A protein and the small-molecule ligand that binds it are described below.
Small molecule (SMILES): O=P(O)(O)OC[C@H]1O[C@](O)(COP(=O)(O)O)[C@@H](O)[C@@H]1O

Sequence of chain 1.C:
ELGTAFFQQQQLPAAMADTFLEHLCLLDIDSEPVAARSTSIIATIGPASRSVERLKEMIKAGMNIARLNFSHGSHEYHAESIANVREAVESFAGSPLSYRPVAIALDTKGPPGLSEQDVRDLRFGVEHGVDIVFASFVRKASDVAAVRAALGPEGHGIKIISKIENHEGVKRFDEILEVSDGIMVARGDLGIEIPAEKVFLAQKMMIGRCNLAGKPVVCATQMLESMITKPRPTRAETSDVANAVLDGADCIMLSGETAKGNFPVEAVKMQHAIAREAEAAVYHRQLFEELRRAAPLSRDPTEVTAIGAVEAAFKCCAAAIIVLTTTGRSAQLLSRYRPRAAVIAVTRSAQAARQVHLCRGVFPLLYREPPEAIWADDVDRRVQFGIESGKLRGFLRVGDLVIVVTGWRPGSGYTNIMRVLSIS

Binding-site contacts:
Ligand atom C3 contacts residue GLY434 of chain 1.C at 3.4 Å.
Ligand atom O4 contacts residue GLY436 of chain 1.C at 3.7 Å.
Ligand atom O3 contacts residue TRP398 of chain 1.C at 3.7 Å.
Ligand atom O4 contacts residue GLY434 of chain 1.C at 2.6 Å (h-bond).
Ligand atom O4 contacts residue TYR437 of chain 1.C at 2.8 Å (h-bond).
Ligand atom O4 contacts residue THR438 of chain 1.C at 3.4 Å (h-bond).
Ligand atom C4 contacts residue THR438 of chain 1.C at 3.6 Å.
Ligand atom O5P contacts residue SER435 of chain 1.C at 2.8 Å (h-bond).
Ligand atom O3P contacts residue PRO433 of chain 1.C at 3.7 Å.
Ligand atom O4P contacts residue ARG352 of chain 1.C at 3.6 Å.
Ligand atom P2 contacts residue THR348 of chain 1.C at 3.4 Å.
Ligand atom O2 contacts residue LEU347 of chain 1.C at 3.6 Å.
Ligand atom O5P contacts residue THR350 of chain 1.C at 2.6 Å (h-bond).
Ligand atom O6P contacts residue SER435 of chain 1.C at 3.3 Å (h-bond).
Ligand atom O6P contacts residue SER353 of chain 1.C at 3.7 Å.
Ligand atom O4P contacts residue SER353 of chain 1.C at 2.7 Å (h-bond).
Ligand atom C3 contacts residue ARG432 of chain 1.C at 3.4 Å.
Ligand atom O6P contacts residue GLY436 of chain 1.C at 2.9 Å (h-bond).
Ligand atom P2 contacts residue SER353 of chain 1.C at 3.6 Å.
Ligand atom O3 contacts residue GLY430 of chain 1.C at 3.2 Å.
Ligand atom P2 contacts residue THR349 of chain 1.C at 3.7 Å.
Ligand atom O5P contacts residue THR348 of chain 1.C at 3.6 Å (h-bond).
Ligand atom O3 contacts residue ARG432 of chain 1.C at 2.7 Å (salt-bridge).
Ligand atom C5 contacts residue GLY434 of chain 1.C at 3.4 Å.
Ligand atom O1P contacts residue TRP398 of chain 1.C at 2.7 Å (h-bond).
Ligand atom C4 contacts residue GLY434 of chain 1.C at 3.4 Å.
Ligand atom O3P contacts residue GLY434 of chain 1.C at 2.9 Å (h-bond).
Ligand atom O6 contacts residue THR348 of chain 1.C at 3.6 Å.
Ligand atom C6 contacts residue LEU347 of chain 1.C at 3.7 Å (hydrophobic).
Ligand atom O2 contacts residue GLY430 of chain 1.C at 3.4 Å (h-bond).
Ligand atom O5P contacts residue THR349 of chain 1.C at 3.3 Å (h-bond).
Ligand atom O1P contacts residue ARG405 of chain 1.C at 3.0 Å (salt-bridge).
Ligand atom C6 contacts residue THR438 of chain 1.C at 3.4 Å.
Ligand atom P2 contacts residue SER435 of chain 1.C at 3.6 Å.
Ligand atom O5 contacts residue LEU347 of chain 1.C at 3.7 Å.
Ligand atom O1 contacts residue GLY434 of chain 1.C at 3.6 Å (h-bond).
Ligand atom C6 contacts residue SER353 of chain 1.C at 3.7 Å.
Ligand atom O2P contacts residue ARG405 of chain 1.C at 2.8 Å (salt-bridge).
Ligand atom O6 contacts residue THR349 of chain 1.C at 3.1 Å (h-bond).
Ligand atom O4P contacts residue THR348 of chain 1.C at 2.4 Å (h-bond).